Sequence of chain 55.E:
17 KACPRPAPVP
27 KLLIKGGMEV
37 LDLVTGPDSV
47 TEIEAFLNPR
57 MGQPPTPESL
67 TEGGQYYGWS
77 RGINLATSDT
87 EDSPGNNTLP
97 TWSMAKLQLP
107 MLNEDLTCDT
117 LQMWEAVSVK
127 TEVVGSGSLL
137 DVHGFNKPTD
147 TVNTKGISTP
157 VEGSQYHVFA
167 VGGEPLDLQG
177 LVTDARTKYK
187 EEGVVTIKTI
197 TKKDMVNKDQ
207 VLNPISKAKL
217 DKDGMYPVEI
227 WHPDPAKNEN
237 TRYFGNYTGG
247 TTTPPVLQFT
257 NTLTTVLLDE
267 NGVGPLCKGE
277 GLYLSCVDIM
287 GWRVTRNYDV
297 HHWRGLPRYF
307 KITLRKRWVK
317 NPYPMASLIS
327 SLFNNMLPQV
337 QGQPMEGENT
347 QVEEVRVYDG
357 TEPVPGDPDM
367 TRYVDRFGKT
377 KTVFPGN

Sequence of chain 55.A:
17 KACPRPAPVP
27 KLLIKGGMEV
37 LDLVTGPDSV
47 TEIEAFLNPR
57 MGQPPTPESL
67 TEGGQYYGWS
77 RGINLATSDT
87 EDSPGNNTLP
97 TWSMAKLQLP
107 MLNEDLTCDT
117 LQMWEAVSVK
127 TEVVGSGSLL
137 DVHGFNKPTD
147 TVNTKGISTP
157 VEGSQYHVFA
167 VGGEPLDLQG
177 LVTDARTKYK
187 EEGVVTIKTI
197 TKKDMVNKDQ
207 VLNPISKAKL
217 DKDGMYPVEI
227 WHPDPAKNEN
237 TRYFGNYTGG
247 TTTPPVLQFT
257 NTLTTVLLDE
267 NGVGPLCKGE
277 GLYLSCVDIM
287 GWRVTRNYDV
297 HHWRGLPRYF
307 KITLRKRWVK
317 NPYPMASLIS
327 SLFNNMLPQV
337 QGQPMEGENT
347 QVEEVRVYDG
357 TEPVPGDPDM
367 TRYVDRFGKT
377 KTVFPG

Binding-site contacts:
Ligand atom O10 contacts residue ASN293 of chain 55.E at 3.9 Å.
Ligand atom O3 contacts residue GLY78 of chain 55.E at 3.6 Å.
Ligand atom C8 contacts residue ARG77 of chain 55.E at 4.2 Å.
Ligand atom C7 contacts residue TYR72 of chain 55.E at 3.9 Å (hydrophobic).
Ligand atom O4 contacts residue TYR72 of chain 55.E at 4.2 Å.
Ligand atom O1A contacts residue ARG77 of chain 55.E at 3.1 Å (salt-bridge).
Ligand atom C1 contacts residue TYR72 of chain 55.E at 3.8 Å (hydrophobic).
Ligand atom C11 contacts residue ASP85 of chain 55.A at 3.8 Å.
Ligand atom C3 contacts residue GLY78 of chain 55.E at 4.0 Å.
Ligand atom C1 contacts residue ARG77 of chain 55.E at 3.4 Å.
Ligand atom O1A contacts residue TYR72 of chain 55.E at 3.5 Å.
Ligand atom O8 contacts residue TYR72 of chain 55.E at 3.5 Å (h-bond).
Ligand atom O1B contacts residue ARG77 of chain 55.E at 2.8 Å (salt-bridge).
Ligand atom C3 contacts residue VAL296 of chain 55.E at 3.7 Å (hydrophobic).
Ligand atom C3 contacts residue HIS298 of chain 55.E at 3.8 Å.
Ligand atom O6 contacts residue ASN93 of chain 55.E at 3.5 Å (h-bond).
Ligand atom O4 contacts residue VAL296 of chain 55.E at 4.0 Å.
Ligand atom O4 contacts residue HIS298 of chain 55.E at 3.0 Å (h-bond).
Ligand atom C6 contacts residue TYR72 of chain 55.E at 3.3 Å (hydrophobic).
Ligand atom O1A contacts residue GLY78 of chain 55.E at 3.3 Å (h-bond).
Ligand atom C6 contacts residue ASN93 of chain 55.E at 3.4 Å.
Ligand atom C3 contacts residue GLY78 of chain 55.E at 4.0 Å.
Ligand atom O4 contacts residue GLY78 of chain 55.E at 3.0 Å.
Ligand atom C2 contacts residue GLY78 of chain 55.E at 4.1 Å.
Ligand atom C4 contacts residue HIS298 of chain 55.E at 3.6 Å.
Ligand atom C5 contacts residue TYR72 of chain 55.E at 3.4 Å (hydrophobic).
Ligand atom C8 contacts residue TYR72 of chain 55.E at 4.1 Å (hydrophobic).
Ligand atom O1B contacts residue SER89 of chain 55.E at 4.1 Å.
Ligand atom N5 contacts residue TYR72 of chain 55.E at 3.1 Å (h-bond).
Ligand atom O10 contacts residue THR291 of chain 55.E at 3.8 Å.
Ligand atom C5 contacts residue ASN93 of chain 55.E at 4.1 Å.
Ligand atom O1B contacts residue TYR72 of chain 55.E at 3.8 Å.
Ligand atom O4 contacts residue THR291 of chain 55.E at 3.4 Å.
Ligand atom O1B contacts residue ASN80 of chain 55.E at 4.2 Å.
Ligand atom O1A contacts residue SER89 of chain 55.E at 3.4 Å (h-bond).
Ligand atom O4 contacts residue ILE79 of chain 55.E at 3.5 Å (h-bond).
Ligand atom C1 contacts residue SER89 of chain 55.E at 4.2 Å.
Ligand atom C4 contacts residue GLY78 of chain 55.E at 3.3 Å.
Ligand atom C1 contacts residue GLY78 of chain 55.E at 4.0 Å.
Ligand atom C4 contacts residue TYR72 of chain 55.E at 3.4 Å (hydrophobic).

This protein binds this small molecule.
Small molecule (SMILES): CC(=O)N[C@@H]1[C@@H](O[C@@H]2O[C@H](CO)[C@H](O)[C@H](O[C@]3(C(=O)O)C[C@H](O)[C@@H](NC(C)=O)[C@H]([C@H](O)[C@H](O)CO)O3)[C@H]2O)[C@H](O)[C@@H](CO[C@]2(C(=O)O)C[C@H](O)[C@@H](NC(C)=O)[C@H]([C@H](O)[C@H](O)CO)O2)O[C@H]1O